A small-molecule ligand and the protein it binds are described below.
Small molecule (SMILES): CC(=O)N[C@H]1[C@H](O[C@H]2[C@H](O)[C@@H](NC(C)=O)CO[C@@H]2CO)O[C@H](CO)[C@@H](O)[C@@H]1O

Sequence of chain 1.C:
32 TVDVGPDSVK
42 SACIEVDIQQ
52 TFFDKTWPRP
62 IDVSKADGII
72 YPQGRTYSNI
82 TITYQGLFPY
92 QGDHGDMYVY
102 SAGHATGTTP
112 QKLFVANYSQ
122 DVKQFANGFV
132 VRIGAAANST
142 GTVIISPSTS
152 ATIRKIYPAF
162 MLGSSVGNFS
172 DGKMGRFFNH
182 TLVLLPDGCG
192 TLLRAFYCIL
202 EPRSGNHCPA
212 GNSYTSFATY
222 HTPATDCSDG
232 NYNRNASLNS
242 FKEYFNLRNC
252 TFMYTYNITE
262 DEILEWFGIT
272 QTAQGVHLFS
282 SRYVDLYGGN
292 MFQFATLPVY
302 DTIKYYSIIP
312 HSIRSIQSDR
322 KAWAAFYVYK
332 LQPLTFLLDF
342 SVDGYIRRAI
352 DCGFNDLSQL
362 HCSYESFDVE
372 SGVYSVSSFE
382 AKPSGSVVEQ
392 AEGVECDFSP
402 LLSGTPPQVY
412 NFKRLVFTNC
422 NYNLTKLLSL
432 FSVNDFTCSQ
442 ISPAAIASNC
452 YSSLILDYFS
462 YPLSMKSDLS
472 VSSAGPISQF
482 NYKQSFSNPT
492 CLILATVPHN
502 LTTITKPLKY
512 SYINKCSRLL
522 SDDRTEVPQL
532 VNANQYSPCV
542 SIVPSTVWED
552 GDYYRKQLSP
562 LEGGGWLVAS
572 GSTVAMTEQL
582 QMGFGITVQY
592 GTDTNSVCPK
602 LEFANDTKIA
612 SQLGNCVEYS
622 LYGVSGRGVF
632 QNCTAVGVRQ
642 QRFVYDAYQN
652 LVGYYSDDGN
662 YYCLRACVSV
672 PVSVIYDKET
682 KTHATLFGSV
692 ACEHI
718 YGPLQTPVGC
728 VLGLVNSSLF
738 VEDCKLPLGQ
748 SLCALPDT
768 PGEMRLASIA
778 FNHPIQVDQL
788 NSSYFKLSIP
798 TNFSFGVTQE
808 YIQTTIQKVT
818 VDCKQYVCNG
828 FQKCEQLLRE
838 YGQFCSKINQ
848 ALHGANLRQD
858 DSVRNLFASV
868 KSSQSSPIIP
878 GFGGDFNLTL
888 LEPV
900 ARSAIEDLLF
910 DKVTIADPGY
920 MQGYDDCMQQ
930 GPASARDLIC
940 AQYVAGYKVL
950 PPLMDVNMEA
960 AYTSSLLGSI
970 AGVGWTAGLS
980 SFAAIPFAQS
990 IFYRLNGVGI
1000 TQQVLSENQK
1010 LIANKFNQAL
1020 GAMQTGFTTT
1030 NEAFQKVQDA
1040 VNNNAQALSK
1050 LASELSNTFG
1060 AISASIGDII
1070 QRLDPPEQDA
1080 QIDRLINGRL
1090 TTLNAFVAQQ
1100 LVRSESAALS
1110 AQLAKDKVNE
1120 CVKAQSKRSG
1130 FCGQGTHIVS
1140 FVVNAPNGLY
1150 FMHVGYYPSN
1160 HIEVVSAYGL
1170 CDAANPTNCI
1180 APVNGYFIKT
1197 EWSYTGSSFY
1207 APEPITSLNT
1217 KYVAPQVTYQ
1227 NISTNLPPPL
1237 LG

Binding-site contacts:
Ligand atom N2 contacts residue ASN258 of chain 1.C at 2.9 Å (h-bond).
Ligand atom C7 contacts residue ASN258 of chain 1.C at 3.5 Å.
Ligand atom C5 contacts residue ASN258 of chain 1.C at 3.7 Å.
Ligand atom C3 contacts residue ASN258 of chain 1.C at 3.8 Å.
Ligand atom C4 contacts residue ASN258 of chain 1.C at 4.4 Å.
Ligand atom C8 contacts residue ARG235 of chain 1.C at 3.8 Å.
Ligand atom O5 contacts residue ARG235 of chain 1.C at 3.9 Å.
Ligand atom C2 contacts residue ASN258 of chain 1.C at 2.5 Å.
Ligand atom O5 contacts residue ASN258 of chain 1.C at 2.4 Å (h-bond).
Ligand atom C1 contacts residue ARG235 of chain 1.C at 4.0 Å.
Ligand atom O7 contacts residue ASN258 of chain 1.C at 3.8 Å.
Ligand atom C1 contacts residue ASN258 of chain 1.C at 1.4 Å.
Ligand atom C6 contacts residue ARG235 of chain 1.C at 3.8 Å.
Ligand atom C5 contacts residue ARG235 of chain 1.C at 3.9 Å.